The protein below binds the small molecule below.
Small molecule (SMILES): CC(=O)N[C@@H]1[C@@H](O)[C@H](O)[C@@H](CO)O[C@H]1O

Sequence of chain 1.C:
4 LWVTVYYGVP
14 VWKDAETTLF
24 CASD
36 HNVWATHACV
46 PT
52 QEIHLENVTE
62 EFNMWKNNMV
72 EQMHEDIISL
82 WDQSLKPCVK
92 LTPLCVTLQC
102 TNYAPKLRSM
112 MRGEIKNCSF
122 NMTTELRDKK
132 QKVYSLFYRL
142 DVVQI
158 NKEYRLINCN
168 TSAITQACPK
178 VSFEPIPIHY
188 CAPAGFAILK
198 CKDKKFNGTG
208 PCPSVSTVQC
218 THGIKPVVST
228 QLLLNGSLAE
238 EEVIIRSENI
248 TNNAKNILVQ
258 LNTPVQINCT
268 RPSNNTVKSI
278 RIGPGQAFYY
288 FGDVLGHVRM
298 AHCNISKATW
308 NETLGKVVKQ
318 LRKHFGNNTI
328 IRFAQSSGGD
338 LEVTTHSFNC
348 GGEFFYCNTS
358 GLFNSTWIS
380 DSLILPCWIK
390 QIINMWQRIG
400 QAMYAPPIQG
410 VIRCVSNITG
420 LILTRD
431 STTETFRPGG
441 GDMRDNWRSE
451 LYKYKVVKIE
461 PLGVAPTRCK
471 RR

Binding-site contacts:
Ligand atom C7 contacts residue ASN246 of chain 1.C at 3.5 Å.
Ligand atom O6 contacts residue ASN249 of chain 1.C at 3.9 Å.
Ligand atom C6 contacts residue ASN249 of chain 1.C at 4.5 Å.
Ligand atom C1 contacts residue ASN249 of chain 1.C at 4.4 Å.
Ligand atom O5 contacts residue ASN246 of chain 1.C at 2.3 Å (h-bond).
Ligand atom O5 contacts residue THR248 of chain 1.C at 3.6 Å (h-bond).
Ligand atom O7 contacts residue ASN246 of chain 1.C at 3.7 Å.
Ligand atom C1 contacts residue THR248 of chain 1.C at 3.7 Å.
Ligand atom N2 contacts residue ASN246 of chain 1.C at 2.9 Å (h-bond).
Ligand atom C5 contacts residue THR248 of chain 1.C at 3.7 Å.
Ligand atom C2 contacts residue ASN246 of chain 1.C at 2.5 Å.
Ligand atom C4 contacts residue ASN246 of chain 1.C at 4.2 Å.
Ligand atom C6 contacts residue THR248 of chain 1.C at 3.9 Å.
Ligand atom O5 contacts residue ASN249 of chain 1.C at 3.7 Å.
Ligand atom C5 contacts residue ASN246 of chain 1.C at 3.6 Å.
Ligand atom O6 contacts residue THR248 of chain 1.C at 4.4 Å.
Ligand atom C1 contacts residue ASN246 of chain 1.C at 1.4 Å.
Ligand atom C3 contacts residue ASN246 of chain 1.C at 3.8 Å.